Sequence of chain 1.A:
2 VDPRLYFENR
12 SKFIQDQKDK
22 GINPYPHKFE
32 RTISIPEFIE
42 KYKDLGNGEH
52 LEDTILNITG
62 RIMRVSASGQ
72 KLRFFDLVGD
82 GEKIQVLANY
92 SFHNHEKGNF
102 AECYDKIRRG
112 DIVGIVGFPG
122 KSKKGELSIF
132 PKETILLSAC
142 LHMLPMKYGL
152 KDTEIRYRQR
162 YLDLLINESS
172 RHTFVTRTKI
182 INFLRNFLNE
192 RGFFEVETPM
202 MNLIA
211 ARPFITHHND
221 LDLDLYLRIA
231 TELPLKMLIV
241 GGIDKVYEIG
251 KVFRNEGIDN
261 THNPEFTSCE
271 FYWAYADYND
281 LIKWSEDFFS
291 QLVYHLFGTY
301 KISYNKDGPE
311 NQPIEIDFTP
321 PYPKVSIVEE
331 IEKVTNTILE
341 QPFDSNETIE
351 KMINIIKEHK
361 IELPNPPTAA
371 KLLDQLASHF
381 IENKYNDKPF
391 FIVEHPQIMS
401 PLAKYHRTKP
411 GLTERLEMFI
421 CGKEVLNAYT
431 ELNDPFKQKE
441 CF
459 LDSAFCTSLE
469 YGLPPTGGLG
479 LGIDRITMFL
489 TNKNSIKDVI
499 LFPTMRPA

Binding-site contacts:
Ligand atom CB contacts residue PHE380 of chain 1.A at 3.9 Å (hydrophobic).
Ligand atom O contacts residue HIS359 of chain 1.A at 3.6 Å.
Ligand atom CB contacts residue HIS379 of chain 1.A at 3.7 Å.
Ligand atom NE2 contacts residue HIS379 of chain 1.A at 2.3 Å (h-bond).
Ligand atom C contacts residue HIS359 of chain 1.A at 3.5 Å.
Ligand atom CE1 contacts residue HIS359 of chain 1.A at 2.7 Å.
Ligand atom ND1 contacts residue HIS359 of chain 1.A at 2.1 Å (h-bond).
Ligand atom CD2 contacts residue HIS359 of chain 1.A at 4.2 Å.
Ligand atom CB contacts residue HIS359 of chain 1.A at 3.8 Å.
Ligand atom N contacts residue HIS359 of chain 1.A at 4.4 Å.
Ligand atom CE1 contacts residue HIS379 of chain 1.A at 2.5 Å.
Ligand atom ND1 contacts residue PHE380 of chain 1.A at 4.3 Å.
Ligand atom CA contacts residue HIS359 of chain 1.A at 4.1 Å.
Ligand atom CD2 contacts residue HIS379 of chain 1.A at 2.4 Å.
Ligand atom CG contacts residue HIS379 of chain 1.A at 2.6 Å.
Ligand atom CG contacts residue HIS359 of chain 1.A at 3.2 Å.
Ligand atom NE2 contacts residue HIS359 of chain 1.A at 4.0 Å.
Ligand atom ND1 contacts residue HIS379 of chain 1.A at 2.6 Å (h-bond).
Ligand atom CG contacts residue PHE380 of chain 1.A at 4.4 Å (hydrophobic).

The small molecule below binds the protein below.
Small molecule (SMILES): N[C@@H](Cc1c[nH]c[nH+]1)C(=O)O